This protein binds this small molecule.
Small molecule (SMILES): CC1=C(CCC(=O)O)C2=Cc3c(CCC(=O)O)c(C)c4n3[Fe@]35n6c(c(C)c(CCC(=O)O)c6=CC1=[N+]23)=CC1=[N+]5C(=C4)C(C)=C1CCC(=O)O

Sequence of chain 1.K:
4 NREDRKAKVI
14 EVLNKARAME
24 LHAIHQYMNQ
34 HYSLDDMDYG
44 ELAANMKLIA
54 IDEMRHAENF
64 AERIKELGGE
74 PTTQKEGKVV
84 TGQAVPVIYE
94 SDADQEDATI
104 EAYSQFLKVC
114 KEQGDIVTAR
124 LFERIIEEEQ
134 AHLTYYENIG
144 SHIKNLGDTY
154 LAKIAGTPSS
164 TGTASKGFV

Sequence of chain 1.L:
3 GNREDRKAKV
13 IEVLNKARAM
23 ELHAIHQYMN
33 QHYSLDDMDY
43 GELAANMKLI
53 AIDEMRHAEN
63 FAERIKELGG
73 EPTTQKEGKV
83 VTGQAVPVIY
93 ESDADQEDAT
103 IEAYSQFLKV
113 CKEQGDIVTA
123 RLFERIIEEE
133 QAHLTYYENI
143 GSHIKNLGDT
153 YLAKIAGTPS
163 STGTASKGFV

Binding-site contacts:
Ligand atom CBB contacts residue SER168 of chain 1.L at 3.3 Å.
Ligand atom CMD contacts residue GLU61 of chain 1.L at 3.5 Å.
Ligand atom CGA contacts residue TYR35 of chain 1.L at 3.4 Å (hydrophobic).
Ligand atom O1B contacts residue LYS50 of chain 1.L at 2.8 Å (salt-bridge).
Ligand atom O1D contacts residue ARG20 of chain 1.L at 3.0 Å (salt-bridge).
Ligand atom CGD contacts residue ARG20 of chain 1.L at 3.2 Å.
Ligand atom O2D contacts residue ARG20 of chain 1.L at 2.8 Å (salt-bridge).
Ligand atom CGA contacts residue ARG20 of chain 1.K at 3.5 Å.
Ligand atom O2A contacts residue MET31 of chain 1.L at 3.4 Å.
Ligand atom NC contacts residue MET57 of chain 1.L at 3.0 Å (h-bond).
Ligand atom O2B contacts residue SER168 of chain 1.L at 3.6 Å (h-bond).
Ligand atom FE contacts residue MET57 of chain 1.K at 2.4 Å.
Ligand atom O1C contacts residue LYS169 of chain 1.L at 3.5 Å (salt-bridge).
Ligand atom C4A contacts residue MET57 of chain 1.L at 3.5 Å (hydrophobic).
Ligand atom CMB contacts residue GLU61 of chain 1.K at 3.0 Å.
Ligand atom ND contacts residue MET57 of chain 1.L at 3.0 Å (h-bond).
Ligand atom O1D contacts residue HIS28 of chain 1.K at 3.4 Å.
Ligand atom O2C contacts residue LYS169 of chain 1.K at 3.6 Å (salt-bridge).
Ligand atom O1A contacts residue TYR35 of chain 1.L at 2.7 Å (h-bond).
Ligand atom O2A contacts residue ARG20 of chain 1.K at 3.2 Å (salt-bridge).
Ligand atom NA contacts residue MET57 of chain 1.K at 3.2 Å (h-bond).
Ligand atom C1B contacts residue MET57 of chain 1.L at 3.4 Å (hydrophobic).
Ligand atom NB contacts residue MET57 of chain 1.L at 3.0 Å (h-bond).
Ligand atom O1C contacts residue SER168 of chain 1.L at 2.8 Å.
Ligand atom NB contacts residue MET57 of chain 1.K at 3.1 Å (h-bond).
Ligand atom C4D contacts residue MET57 of chain 1.L at 3.4 Å (hydrophobic).
Ligand atom CHB contacts residue MET57 of chain 1.L at 3.5 Å (hydrophobic).
Ligand atom O2D contacts residue TYR35 of chain 1.K at 2.6 Å (h-bond).
Ligand atom NC contacts residue MET57 of chain 1.K at 3.2 Å (h-bond).
Ligand atom O1A contacts residue ARG20 of chain 1.K at 2.6 Å (salt-bridge).
Ligand atom FE contacts residue MET57 of chain 1.L at 2.4 Å.
Ligand atom O2B contacts residue GLU61 of chain 1.K at 3.5 Å (salt-bridge).
Ligand atom C4A contacts residue MET57 of chain 1.K at 3.4 Å (hydrophobic).
Ligand atom ND contacts residue MET57 of chain 1.K at 3.3 Å (h-bond).
Ligand atom CMD contacts residue MET57 of chain 1.L at 3.3 Å (hydrophobic).
Ligand atom NA contacts residue MET57 of chain 1.L at 3.0 Å (h-bond).
Ligand atom C1D contacts residue MET57 of chain 1.L at 3.4 Å (hydrophobic).
Ligand atom CGB contacts residue LYS50 of chain 1.L at 3.3 Å.
Ligand atom O2C contacts residue SER168 of chain 1.K at 3.2 Å.
Ligand atom CMC contacts residue LYS50 of chain 1.K at 3.6 Å.